This protein binds this small molecule.
Small molecule (SMILES): Cc1ccc(=S)n(O)c1

Binding-site contacts:
Ligand atom S1 contacts residue HIS94 of chain 1.A at 3.7 Å.
Ligand atom S1 contacts residue THR198 of chain 1.A at 3.5 Å (h-bond).
Ligand atom C2 contacts residue VAL121 of chain 1.A at 4.0 Å (hydrophobic).
Ligand atom C3 contacts residue GLN92 of chain 1.A at 4.5 Å.
Ligand atom N1 contacts residue HIS94 of chain 1.A at 3.4 Å (h-bond).
Ligand atom O1 contacts residue HIS96 of chain 1.A at 3.7 Å.
Ligand atom C4 contacts residue GLN92 of chain 1.A at 4.0 Å.
Ligand atom C1 contacts residue THR198 of chain 1.A at 4.3 Å.
Ligand atom S1 contacts residue ZN1 of chain 1.B at 2.4 Å.
Ligand atom C4 contacts residue HIS94 of chain 1.A at 4.2 Å.
Ligand atom O1 contacts residue ZN1 of chain 1.B at 2.7 Å.
Ligand atom N1 contacts residue THR199 of chain 1.A at 3.4 Å (h-bond).
Ligand atom C1 contacts residue ZN1 of chain 1.B at 3.1 Å.
Ligand atom S1 contacts residue HIS119 of chain 1.A at 3.2 Å (h-bond).
Ligand atom C4 contacts residue THR199 of chain 1.A at 4.4 Å.
Ligand atom O1 contacts residue THR198 of chain 1.A at 3.7 Å.
Ligand atom C5 contacts residue ZN1 of chain 1.B at 4.5 Å.
Ligand atom N1 contacts residue ZN1 of chain 1.B at 3.2 Å.
Ligand atom C5 contacts residue THR199 of chain 1.A at 3.4 Å.
Ligand atom C4 contacts residue LEU197 of chain 1.A at 4.5 Å (hydrophobic).
Ligand atom C3 contacts residue HIS94 of chain 1.A at 4.2 Å.
Ligand atom C3 contacts residue LEU197 of chain 1.A at 3.8 Å (hydrophobic).
Ligand atom C6 contacts residue GLN92 of chain 1.A at 3.7 Å.
Ligand atom C1 contacts residue HIS94 of chain 1.A at 3.4 Å.
Ligand atom C1 contacts residue THR199 of chain 1.A at 4.5 Å.
Ligand atom C5 contacts residue HIS94 of chain 1.A at 3.8 Å.
Ligand atom S1 contacts residue LEU197 of chain 1.A at 4.5 Å.
Ligand atom O1 contacts residue THR199 of chain 1.A at 3.0 Å (h-bond).
Ligand atom C2 contacts residue ZN1 of chain 1.B at 4.3 Å.
Ligand atom O1 contacts residue HIS94 of chain 1.A at 3.2 Å (h-bond).
Ligand atom C2 contacts residue HIS94 of chain 1.A at 3.9 Å.
Ligand atom S1 contacts residue TRP208 of chain 1.A at 4.0 Å.
Ligand atom C3 contacts residue VAL121 of chain 1.A at 4.0 Å (hydrophobic).
Ligand atom S1 contacts residue HIS96 of chain 1.A at 4.2 Å.
Ligand atom C2 contacts residue LEU197 of chain 1.A at 3.9 Å (hydrophobic).

Sequence of chain 1.A:
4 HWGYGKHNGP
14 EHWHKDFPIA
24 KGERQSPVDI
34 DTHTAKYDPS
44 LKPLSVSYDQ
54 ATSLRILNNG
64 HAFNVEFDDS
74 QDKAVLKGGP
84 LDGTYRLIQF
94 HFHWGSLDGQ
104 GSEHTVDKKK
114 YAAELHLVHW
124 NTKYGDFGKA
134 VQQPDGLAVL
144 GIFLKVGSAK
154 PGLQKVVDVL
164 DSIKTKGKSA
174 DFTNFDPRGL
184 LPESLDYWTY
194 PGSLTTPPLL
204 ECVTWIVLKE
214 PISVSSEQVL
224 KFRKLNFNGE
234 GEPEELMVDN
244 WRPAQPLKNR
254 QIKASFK